Sequence of chain 1.S:
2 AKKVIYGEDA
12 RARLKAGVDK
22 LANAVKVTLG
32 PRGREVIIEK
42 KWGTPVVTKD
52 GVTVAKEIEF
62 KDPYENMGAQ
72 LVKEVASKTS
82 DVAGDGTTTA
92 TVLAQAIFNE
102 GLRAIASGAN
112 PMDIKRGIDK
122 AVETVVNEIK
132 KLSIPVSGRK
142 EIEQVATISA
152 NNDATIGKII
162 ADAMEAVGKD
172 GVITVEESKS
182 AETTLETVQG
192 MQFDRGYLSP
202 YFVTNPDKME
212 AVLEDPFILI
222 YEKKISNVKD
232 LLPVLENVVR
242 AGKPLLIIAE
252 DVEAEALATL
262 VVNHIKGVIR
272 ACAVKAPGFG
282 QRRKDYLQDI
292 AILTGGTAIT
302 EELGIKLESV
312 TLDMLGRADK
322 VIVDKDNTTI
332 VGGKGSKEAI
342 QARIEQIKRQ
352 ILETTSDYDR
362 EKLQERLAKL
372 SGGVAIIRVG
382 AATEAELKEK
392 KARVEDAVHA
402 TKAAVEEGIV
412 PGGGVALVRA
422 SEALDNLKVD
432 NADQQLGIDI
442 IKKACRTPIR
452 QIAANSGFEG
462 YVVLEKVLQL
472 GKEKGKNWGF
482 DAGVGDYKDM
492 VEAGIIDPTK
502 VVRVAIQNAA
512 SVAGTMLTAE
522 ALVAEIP

A protein and the small-molecule ligand that binds it are described below.
Small molecule (SMILES): Nc1ncnc2c1ncn2[C@@H]1O[C@H](CO[P](=O)(O)O[P](=O)(O)NP(=O)(O)O)[C@@H](O)[C@H]1O

Binding-site contacts:
Ligand atom O2B contacts residue THR90 of chain 1.S at 2.7 Å (h-bond).
Ligand atom O1B contacts residue MG1 of chain 1.ZA at 2.3 Å.
Ligand atom C2 contacts residue PHE481 of chain 1.S at 3.6 Å (hydrophobic).
Ligand atom O3A contacts residue LEU30 of chain 1.S at 3.4 Å.
Ligand atom N3B contacts residue THR89 of chain 1.S at 3.0 Å (h-bond).
Ligand atom O3G contacts residue ASP86 of chain 1.S at 2.8 Å (salt-bridge).
Ligand atom O1B contacts residue GLY87 of chain 1.S at 3.1 Å (h-bond).
Ligand atom O2' contacts residue ASP498 of chain 1.S at 2.6 Å (salt-bridge).
Ligand atom O2' contacts residue GLY413 of chain 1.S at 3.3 Å.
Ligand atom C2 contacts residue ALA483 of chain 1.S at 3.5 Å (hydrophobic).
Ligand atom PA contacts residue MG1 of chain 1.ZA at 3.5 Å.
Ligand atom N1 contacts residue ASP482 of chain 1.S at 3.3 Å (salt-bridge).
Ligand atom O2' contacts residue GLY414 of chain 1.S at 2.5 Å (h-bond).
Ligand atom O3' contacts residue ASP498 of chain 1.S at 3.1 Å (salt-bridge).
Ligand atom PB contacts residue GLY87 of chain 1.S at 3.5 Å.
Ligand atom O2B contacts residue GLY87 of chain 1.S at 3.1 Å.
Ligand atom PB contacts residue MG1 of chain 1.ZA at 3.5 Å.
Ligand atom C8 contacts residue ILE149 of chain 1.S at 3.7 Å (hydrophobic).
Ligand atom O5' contacts residue GLY31 of chain 1.S at 3.6 Å (h-bond).
Ligand atom O3G contacts residue MG1 of chain 1.ZA at 2.1 Å.
Ligand atom O4' contacts residue ILE453 of chain 1.S at 3.6 Å.
Ligand atom O2B contacts residue THR88 of chain 1.S at 3.7 Å.
Ligand atom C6 contacts residue PRO32 of chain 1.S at 3.6 Å (hydrophobic).
Ligand atom O1A contacts residue LYS50 of chain 1.S at 3.1 Å (salt-bridge).
Ligand atom N1 contacts residue ALA483 of chain 1.S at 3.2 Å (h-bond).
Ligand atom O2B contacts residue THR89 of chain 1.S at 3.3 Å (h-bond).
Ligand atom O2G contacts residue THR89 of chain 1.S at 3.5 Å (h-bond).
Ligand atom N3 contacts residue GLY414 of chain 1.S at 3.3 Å.
Ligand atom O1G contacts residue THR88 of chain 1.S at 2.8 Å (h-bond).
Ligand atom C2' contacts residue GLY414 of chain 1.S at 3.6 Å.
Ligand atom O1B contacts residue ASP86 of chain 1.S at 3.1 Å (salt-bridge).
Ligand atom N6 contacts residue ASP482 of chain 1.S at 3.2 Å (salt-bridge).
Ligand atom O2A contacts residue MG1 of chain 1.ZA at 2.1 Å.
Ligand atom O2G contacts residue LYS50 of chain 1.S at 3.1 Å (salt-bridge).
Ligand atom O2G contacts residue ASP51 of chain 1.S at 3.4 Å.
Ligand atom PG contacts residue MG1 of chain 1.ZA at 3.5 Å.
Ligand atom O1A contacts residue THR29 of chain 1.S at 3.1 Å (h-bond).
Ligand atom O2G contacts residue GLY52 of chain 1.S at 3.0 Å (h-bond).
Ligand atom C3' contacts residue ASP498 of chain 1.S at 3.3 Å.
Ligand atom C2' contacts residue ASP498 of chain 1.S at 3.4 Å.